Binding-site contacts:
Ligand atom O6M contacts residue ALA207 of chain 1.A at 3.2 Å.
Ligand atom O1B contacts residue TYR100 of chain 1.A at 3.9 Å.
Ligand atom C5M contacts residue TYR12 of chain 1.A at 3.8 Å (hydrophobic).
Ligand atom O4M contacts residue ASP208 of chain 1.A at 2.6 Å (salt-bridge).
Ligand atom C6M contacts residue TYR100 of chain 1.A at 3.7 Å (hydrophobic).
Ligand atom C4M contacts residue GLY227 of chain 1.A at 4.0 Å.
Ligand atom O4M contacts residue GLY227 of chain 1.A at 3.8 Å.
Ligand atom N1T contacts residue TYR12 of chain 1.A at 3.0 Å (h-bond).
Ligand atom C6A contacts residue TYR100 of chain 1.A at 3.8 Å (hydrophobic).
Ligand atom O3M contacts residue GLY227 of chain 1.A at 3.7 Å.
Ligand atom C1M contacts residue LEU99 of chain 1.A at 3.7 Å (hydrophobic).
Ligand atom C12 contacts residue TYR100 of chain 1.A at 3.6 Å (hydrophobic).
Ligand atom C6M contacts residue ASP208 of chain 1.A at 3.7 Å.
Ligand atom C8 contacts residue ASP16 of chain 1.A at 3.7 Å.
Ligand atom O6M contacts residue TYR100 of chain 1.A at 2.9 Å (h-bond).
Ligand atom C9 contacts residue ASP16 of chain 1.A at 3.5 Å.
Ligand atom C3M contacts residue ASN14 of chain 1.A at 4.0 Å.
Ligand atom C7P contacts residue LEU99 of chain 1.A at 3.9 Å (hydrophobic).
Ligand atom C6M contacts residue ALA207 of chain 1.A at 3.5 Å (hydrophobic).
Ligand atom O4M contacts residue ASN14 of chain 1.A at 3.0 Å (h-bond).
Ligand atom O3M contacts residue ARG228 of chain 1.A at 3.0 Å (salt-bridge).
Ligand atom C5T contacts residue TYR12 of chain 1.A at 3.6 Å (hydrophobic).
Ligand atom O7P contacts residue LEU99 of chain 1.A at 3.5 Å.
Ligand atom O6M contacts residue ASP208 of chain 1.A at 3.0 Å (salt-bridge).
Ligand atom O6M contacts residue GLY98 of chain 1.A at 3.4 Å.
Ligand atom O1 contacts residue LEU99 of chain 1.A at 3.9 Å.
Ligand atom C4M contacts residue ASN14 of chain 1.A at 3.9 Å.
Ligand atom C6M contacts residue TYR12 of chain 1.A at 3.6 Å (hydrophobic).
Ligand atom C3C contacts residue TYR12 of chain 1.A at 3.9 Å (hydrophobic).
Ligand atom C11 contacts residue LEU99 of chain 1.A at 3.5 Å (hydrophobic).
Ligand atom O5M contacts residue LEU99 of chain 1.A at 3.3 Å (h-bond).
Ligand atom O6M contacts residue LEU99 of chain 1.A at 3.2 Å (h-bond).
Ligand atom C4M contacts residue ASP208 of chain 1.A at 3.4 Å.
Ligand atom C4M contacts residue ARG228 of chain 1.A at 3.7 Å.
Ligand atom C2 contacts residue LEU99 of chain 1.A at 3.8 Å (hydrophobic).
Ligand atom C23 contacts residue TYR12 of chain 1.A at 3.8 Å (hydrophobic).
Ligand atom C3M contacts residue ARG228 of chain 1.A at 4.0 Å.
Ligand atom C1 contacts residue TYR12 of chain 1.A at 3.5 Å (hydrophobic).
Ligand atom C24 contacts residue TYR12 of chain 1.A at 3.8 Å (hydrophobic).
Ligand atom O4M contacts residue ARG228 of chain 1.A at 3.0 Å (salt-bridge).

Sequence of chain 1.A:
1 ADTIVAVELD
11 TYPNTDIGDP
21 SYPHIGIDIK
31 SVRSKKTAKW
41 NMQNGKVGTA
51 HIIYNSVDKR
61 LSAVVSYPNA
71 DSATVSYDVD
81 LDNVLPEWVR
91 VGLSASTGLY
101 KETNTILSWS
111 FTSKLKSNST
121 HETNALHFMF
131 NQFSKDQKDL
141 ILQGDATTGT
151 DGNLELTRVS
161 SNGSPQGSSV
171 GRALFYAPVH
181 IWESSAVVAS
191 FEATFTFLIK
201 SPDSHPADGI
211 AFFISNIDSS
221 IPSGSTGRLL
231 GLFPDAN

This protein binds this small molecule.
Small molecule (SMILES): CCN(CC)c1ccc2c(c1)Oc1cc(N(CC)CC)ccc1C2c1ccccc1C(=O)OCCOCCOCCn1cc(CO[C@H]2O[C@H](CO)[C@@H](O)[C@H](O)[C@H]2O)nn1